A protein and the small-molecule ligand that binds it are described below.
Small molecule (SMILES): CC(=O)N[C@@H]1[C@@H](O)[C@H](O)[C@@H](CO)O[C@H]1O

Binding-site contacts:
Ligand atom O4 contacts residue NAG1 of chain 1.EA at 4.1 Å.
Ligand atom C7 contacts residue ASN331 of chain 1.C at 3.2 Å.
Ligand atom N2 contacts residue ASN331 of chain 1.C at 2.9 Å (h-bond).
Ligand atom O5 contacts residue ASN331 of chain 1.C at 2.4 Å (h-bond).
Ligand atom C5 contacts residue ASN331 of chain 1.C at 3.7 Å.
Ligand atom O6 contacts residue NAG1 of chain 1.EA at 2.1 Å (h-bond).
Ligand atom C5 contacts residue NAG1 of chain 1.EA at 4.0 Å.
Ligand atom C8 contacts residue ASN331 of chain 1.C at 4.3 Å.
Ligand atom C6 contacts residue ASN331 of chain 1.C at 4.2 Å.
Ligand atom C6 contacts residue NAG1 of chain 1.EA at 3.4 Å.
Ligand atom O5 contacts residue NAG1 of chain 1.EA at 3.8 Å.
Ligand atom O7 contacts residue ASN331 of chain 1.C at 3.2 Å (h-bond).
Ligand atom N2 contacts residue GLN580 of chain 1.C at 3.7 Å.
Ligand atom O6 contacts residue ASN331 of chain 1.C at 3.4 Å (h-bond).
Ligand atom C8 contacts residue GLN580 of chain 1.C at 3.4 Å.
Ligand atom C1 contacts residue GLN580 of chain 1.C at 4.1 Å.
Ligand atom O7 contacts residue GLN580 of chain 1.C at 4.1 Å.
Ligand atom C7 contacts residue GLN580 of chain 1.C at 3.5 Å.
Ligand atom C4 contacts residue NAG1 of chain 1.EA at 3.6 Å.
Ligand atom C4 contacts residue ASN331 of chain 1.C at 4.2 Å.
Ligand atom C1 contacts residue ASN331 of chain 1.C at 1.4 Å.
Ligand atom C2 contacts residue NAG1 of chain 1.EA at 4.5 Å.
Ligand atom C2 contacts residue ASN331 of chain 1.C at 2.4 Å.
Ligand atom C3 contacts residue ASN331 of chain 1.C at 3.8 Å.
Ligand atom C8 contacts residue THR581 of chain 1.C at 4.2 Å.
Ligand atom C2 contacts residue GLN580 of chain 1.C at 4.5 Å.

Sequence of chain 1.C:
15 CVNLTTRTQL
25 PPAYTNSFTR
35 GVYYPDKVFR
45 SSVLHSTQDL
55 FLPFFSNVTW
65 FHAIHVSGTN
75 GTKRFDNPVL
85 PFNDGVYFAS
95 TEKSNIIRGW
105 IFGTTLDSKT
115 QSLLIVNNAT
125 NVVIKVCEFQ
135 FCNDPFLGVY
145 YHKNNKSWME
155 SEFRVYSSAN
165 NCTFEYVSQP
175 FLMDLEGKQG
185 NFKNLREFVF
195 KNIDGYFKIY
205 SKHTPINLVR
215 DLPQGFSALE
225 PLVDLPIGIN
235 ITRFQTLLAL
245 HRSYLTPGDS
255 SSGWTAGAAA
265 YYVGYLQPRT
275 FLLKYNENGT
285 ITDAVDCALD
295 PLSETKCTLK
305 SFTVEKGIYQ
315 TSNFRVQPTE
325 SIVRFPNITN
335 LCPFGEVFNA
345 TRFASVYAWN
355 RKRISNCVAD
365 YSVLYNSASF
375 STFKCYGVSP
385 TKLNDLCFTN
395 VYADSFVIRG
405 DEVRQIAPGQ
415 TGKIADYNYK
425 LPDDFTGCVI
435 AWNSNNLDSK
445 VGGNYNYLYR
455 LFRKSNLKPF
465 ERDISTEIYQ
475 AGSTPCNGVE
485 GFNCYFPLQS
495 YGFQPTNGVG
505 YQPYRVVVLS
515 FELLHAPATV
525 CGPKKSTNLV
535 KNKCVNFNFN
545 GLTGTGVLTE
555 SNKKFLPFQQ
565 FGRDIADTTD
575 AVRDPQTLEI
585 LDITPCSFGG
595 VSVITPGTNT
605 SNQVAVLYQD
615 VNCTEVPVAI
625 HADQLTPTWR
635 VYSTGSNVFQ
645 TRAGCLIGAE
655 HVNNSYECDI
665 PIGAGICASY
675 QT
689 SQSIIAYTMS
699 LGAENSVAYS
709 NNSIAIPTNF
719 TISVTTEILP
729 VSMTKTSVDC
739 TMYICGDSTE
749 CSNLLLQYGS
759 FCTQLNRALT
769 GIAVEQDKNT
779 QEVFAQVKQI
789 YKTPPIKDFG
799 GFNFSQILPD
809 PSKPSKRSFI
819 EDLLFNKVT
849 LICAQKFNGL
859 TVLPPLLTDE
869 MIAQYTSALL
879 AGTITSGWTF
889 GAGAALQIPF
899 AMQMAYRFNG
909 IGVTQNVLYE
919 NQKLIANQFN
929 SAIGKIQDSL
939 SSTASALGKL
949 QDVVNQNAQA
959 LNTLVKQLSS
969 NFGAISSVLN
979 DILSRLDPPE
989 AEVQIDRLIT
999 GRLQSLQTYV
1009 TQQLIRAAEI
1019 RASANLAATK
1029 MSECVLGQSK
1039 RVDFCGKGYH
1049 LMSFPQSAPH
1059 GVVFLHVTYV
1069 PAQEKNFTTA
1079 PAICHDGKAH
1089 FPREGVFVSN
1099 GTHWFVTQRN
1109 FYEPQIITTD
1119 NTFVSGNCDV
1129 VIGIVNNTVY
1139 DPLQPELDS